Binding-site contacts:
Ligand atom O2B contacts residue LYS184 of chain 1.G at 3.1 Å.
Ligand atom O1B contacts residue LYS184 of chain 1.G at 3.2 Å (salt-bridge).
Ligand atom O2G contacts residue MG1 of chain 1.M at 2.4 Å.
Ligand atom O2B contacts residue THR185 of chain 1.G at 2.9 Å (h-bond).
Ligand atom C4 contacts residue MET186 of chain 1.G at 3.7 Å (hydrophobic).
Ligand atom O2B contacts residue MG1 of chain 1.M at 2.3 Å.
Ligand atom PB contacts residue LYS184 of chain 1.G at 3.7 Å.
Ligand atom O1B contacts residue ALA182 of chain 1.G at 3.1 Å (h-bond).
Ligand atom N3 contacts residue PHE355 of chain 1.G at 3.4 Å.
Ligand atom N3 contacts residue MET186 of chain 1.G at 4.0 Å.
Ligand atom C6 contacts residue MET186 of chain 1.G at 3.8 Å (hydrophobic).
Ligand atom O3B contacts residue MG1 of chain 1.M at 3.9 Å.
Ligand atom PA contacts residue THR185 of chain 1.G at 3.7 Å.
Ligand atom O3G contacts residue LYS181 of chain 1.G at 3.2 Å (salt-bridge).
Ligand atom C2 contacts residue PHE355 of chain 1.G at 3.3 Å (hydrophobic).
Ligand atom N6 contacts residue THR158 of chain 1.G at 3.7 Å.
Ligand atom O1B contacts residue LYS181 of chain 1.G at 3.5 Å (salt-bridge).
Ligand atom N7 contacts residue MET186 of chain 1.G at 3.1 Å.
Ligand atom C8 contacts residue MET186 of chain 1.G at 3.7 Å (hydrophobic).
Ligand atom O3A contacts residue THR185 of chain 1.G at 3.4 Å (h-bond).
Ligand atom N1 contacts residue PHE355 of chain 1.G at 4.1 Å.
Ligand atom O2G contacts residue GLU215 of chain 1.G at 4.0 Å.
Ligand atom PB contacts residue MG1 of chain 1.M at 3.6 Å.
Ligand atom N1 contacts residue MET186 of chain 1.G at 4.0 Å.
Ligand atom N6 contacts residue MET186 of chain 1.G at 4.0 Å.
Ligand atom C2 contacts residue MET186 of chain 1.G at 4.1 Å (hydrophobic).
Ligand atom O3G contacts residue PRO180 of chain 1.G at 3.8 Å.
Ligand atom O3A contacts residue LYS184 of chain 1.G at 3.5 Å (salt-bridge).
Ligand atom O1B contacts residue GLY183 of chain 1.G at 3.5 Å (h-bond).
Ligand atom O2A contacts residue MET186 of chain 1.G at 3.3 Å (h-bond).
Ligand atom C8 contacts residue GLY183 of chain 1.G at 2.9 Å.
Ligand atom N9 contacts residue GLY183 of chain 1.G at 4.1 Å.
Ligand atom PB contacts residue THR185 of chain 1.G at 3.7 Å.
Ligand atom PG contacts residue MG1 of chain 1.M at 3.7 Å.
Ligand atom C5 contacts residue MET186 of chain 1.G at 3.5 Å (hydrophobic).
Ligand atom N7 contacts residue GLY183 of chain 1.G at 3.1 Å.
Ligand atom O1A contacts residue THR185 of chain 1.G at 3.6 Å.
Ligand atom C5' contacts residue GLY183 of chain 1.G at 3.8 Å.
Ligand atom O2A contacts residue THR185 of chain 1.G at 3.5 Å.
Ligand atom O3A contacts residue GLY183 of chain 1.G at 3.7 Å.

The small molecule below binds the protein below.
Small molecule (SMILES): Nc1ncnc2c1ncn2[C@@H]1O[C@H](COP(=O)(O)OP(=O)(O)OP(O)(O)=S)[C@@H](O)[C@H]1O

Sequence of chain 1.G:
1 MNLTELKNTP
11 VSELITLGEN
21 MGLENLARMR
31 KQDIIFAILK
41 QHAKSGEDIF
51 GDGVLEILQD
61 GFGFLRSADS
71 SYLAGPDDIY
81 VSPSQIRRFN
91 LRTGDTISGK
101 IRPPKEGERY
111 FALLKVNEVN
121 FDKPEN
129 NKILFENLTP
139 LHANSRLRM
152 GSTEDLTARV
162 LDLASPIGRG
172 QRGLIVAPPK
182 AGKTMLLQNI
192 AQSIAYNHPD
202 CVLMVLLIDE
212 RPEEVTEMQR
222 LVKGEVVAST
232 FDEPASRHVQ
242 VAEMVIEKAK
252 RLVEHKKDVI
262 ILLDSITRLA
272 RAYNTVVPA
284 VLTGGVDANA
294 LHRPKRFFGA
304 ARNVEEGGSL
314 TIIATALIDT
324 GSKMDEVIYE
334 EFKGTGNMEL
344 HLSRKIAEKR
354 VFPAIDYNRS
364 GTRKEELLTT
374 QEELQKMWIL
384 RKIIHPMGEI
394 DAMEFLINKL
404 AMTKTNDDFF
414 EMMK